Sequence of chain 3.A:
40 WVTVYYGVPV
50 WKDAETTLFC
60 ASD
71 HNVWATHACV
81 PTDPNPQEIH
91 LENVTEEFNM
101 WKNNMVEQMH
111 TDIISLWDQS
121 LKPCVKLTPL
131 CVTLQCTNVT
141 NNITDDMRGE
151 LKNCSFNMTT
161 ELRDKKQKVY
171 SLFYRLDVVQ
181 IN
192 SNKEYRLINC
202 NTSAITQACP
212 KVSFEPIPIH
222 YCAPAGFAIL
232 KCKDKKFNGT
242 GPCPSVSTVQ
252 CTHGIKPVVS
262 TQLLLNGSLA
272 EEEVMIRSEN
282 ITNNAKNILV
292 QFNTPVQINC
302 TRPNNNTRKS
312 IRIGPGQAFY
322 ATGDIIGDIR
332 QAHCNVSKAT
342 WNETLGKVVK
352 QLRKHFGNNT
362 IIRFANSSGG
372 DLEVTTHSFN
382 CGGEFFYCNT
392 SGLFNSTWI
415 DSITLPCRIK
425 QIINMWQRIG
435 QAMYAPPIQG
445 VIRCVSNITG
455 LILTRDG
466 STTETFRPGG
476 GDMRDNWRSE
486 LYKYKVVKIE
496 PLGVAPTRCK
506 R

Binding-site contacts:
Ligand atom C5 contacts residue ASN157 of chain 3.A at 3.6 Å.
Ligand atom C3 contacts residue ASN157 of chain 3.A at 3.6 Å.
Ligand atom O5 contacts residue ASN157 of chain 3.A at 2.4 Å (h-bond).
Ligand atom O7 contacts residue GLN135 of chain 3.A at 3.9 Å.
Ligand atom C7 contacts residue ASN157 of chain 3.A at 3.6 Å.
Ligand atom C8 contacts residue GLN135 of chain 3.A at 3.6 Å.
Ligand atom C8 contacts residue LYS168 of chain 3.A at 4.4 Å.
Ligand atom C4 contacts residue ASN157 of chain 3.A at 4.1 Å.
Ligand atom C1 contacts residue ASN157 of chain 3.A at 1.4 Å.
Ligand atom C8 contacts residue ASN157 of chain 3.A at 4.4 Å.
Ligand atom C2 contacts residue ASN157 of chain 3.A at 2.3 Å.
Ligand atom O7 contacts residue ASN157 of chain 3.A at 3.9 Å.
Ligand atom C7 contacts residue GLN135 of chain 3.A at 4.1 Å.
Ligand atom C7 contacts residue PHE156 of chain 3.A at 4.4 Å (hydrophobic).
Ligand atom N2 contacts residue ASN157 of chain 3.A at 2.8 Å (h-bond).
Ligand atom C8 contacts residue SER155 of chain 3.A at 3.4 Å.
Ligand atom C8 contacts residue PHE156 of chain 3.A at 3.6 Å (hydrophobic).

The small molecule below binds the protein below.
Small molecule (SMILES): CC(=O)N[C@@H]1[C@@H](O)[C@H](O)[C@@H](CO)O[C@H]1O